Binding-site contacts:
Ligand atom CH3 contacts residue TRP87 of chain 2.D at 3.6 Å (hydrophobic).
Ligand atom CB contacts residue GLU89 of chain 2.D at 3.7 Å.
Ligand atom N contacts residue HIS116 of chain 2.D at 3.6 Å.
Ligand atom CH3 contacts residue HIS37 of chain 2.D at 3.7 Å.
Ligand atom NZ contacts residue THR67 of chain 2.D at 2.8 Å (h-bond).
Ligand atom NZ contacts residue TRP87 of chain 2.D at 3.6 Å.
Ligand atom CA contacts residue GLU89 of chain 2.D at 2.9 Å.
Ligand atom CD contacts residue TRP87 of chain 2.D at 3.4 Å (hydrophobic).
Ligand atom CG contacts residue GLU89 of chain 2.D at 3.5 Å.
Ligand atom CE contacts residue TRP87 of chain 2.D at 3.6 Å (hydrophobic).
Ligand atom O contacts residue GLU89 of chain 2.D at 2.7 Å (salt-bridge).
Ligand atom C contacts residue GLY88 of chain 2.D at 3.7 Å.
Ligand atom CB contacts residue GLU89 of chain 2.D at 3.6 Å.
Ligand atom CH3 contacts residue THR67 of chain 2.D at 3.8 Å.
Ligand atom N contacts residue GLU89 of chain 2.D at 2.9 Å (salt-bridge).
Ligand atom CG contacts residue TRP87 of chain 2.D at 3.6 Å (hydrophobic).
Ligand atom CB contacts residue HIS65 of chain 2.D at 3.6 Å.
Ligand atom CH contacts residue TYR68 of chain 2.D at 3.7 Å (hydrophobic).
Ligand atom CG contacts residue HIS39 of chain 2.D at 3.8 Å.
Ligand atom OH contacts residue TYR68 of chain 2.D at 3.7 Å.
Ligand atom CH contacts residue THR67 of chain 2.D at 3.8 Å.
Ligand atom CH contacts residue TRP87 of chain 2.D at 3.2 Å (hydrophobic).
Ligand atom OH contacts residue TRP87 of chain 2.D at 2.4 Å (h-bond).
Ligand atom CD contacts residue THR67 of chain 2.D at 3.6 Å.
Ligand atom CE contacts residue THR67 of chain 2.D at 3.8 Å.
Ligand atom OG contacts residue ARG112 of chain 2.D at 3.8 Å.
Ligand atom CE contacts residue GLY88 of chain 2.D at 3.7 Å.
Ligand atom C contacts residue GLU89 of chain 2.D at 3.4 Å.
Ligand atom O contacts residue GLY88 of chain 2.D at 3.2 Å.
Ligand atom OH contacts residue GLY86 of chain 2.D at 3.1 Å.
Ligand atom C contacts residue GLU89 of chain 2.D at 3.7 Å.
Ligand atom CB contacts residue HIS116 of chain 2.D at 3.8 Å.
Ligand atom CH3 contacts residue TYR68 of chain 2.D at 3.4 Å (hydrophobic).
Ligand atom O contacts residue HIS116 of chain 2.D at 3.6 Å.
Ligand atom OH contacts residue GLY88 of chain 2.D at 3.2 Å (h-bond).
Ligand atom CA contacts residue TRP87 of chain 2.D at 3.4 Å (hydrophobic).
Ligand atom CB contacts residue TRP87 of chain 2.D at 3.7 Å (hydrophobic).
Ligand atom CB contacts residue PHE90 of chain 2.D at 3.8 Å (hydrophobic).
Ligand atom CD contacts residue HIS65 of chain 2.D at 3.6 Å.
Ligand atom O contacts residue PRO117 of chain 2.D at 3.1 Å.

This protein binds this small molecule.
Small molecule (SMILES): CC(=O)NCCCC[C@H](N)C(=O)N[C@@H](CO)C(=O)N[C@@H](C)C(=O)N1CCC[C@H]1C(=O)N[C@@H](C)C=O

Sequence of chain 2.D:
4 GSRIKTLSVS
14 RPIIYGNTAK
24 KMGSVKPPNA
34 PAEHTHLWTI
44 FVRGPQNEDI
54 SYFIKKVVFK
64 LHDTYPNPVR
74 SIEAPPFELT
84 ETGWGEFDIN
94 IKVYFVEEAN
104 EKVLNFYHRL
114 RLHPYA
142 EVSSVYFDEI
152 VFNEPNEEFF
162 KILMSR